This small molecule binds to this protein.
Small molecule (SMILES): CC(=O)N[C@@H]1[C@@H](O)[C@H](O)[C@@H](CO)O[C@H]1O

Sequence of chain 1.B:
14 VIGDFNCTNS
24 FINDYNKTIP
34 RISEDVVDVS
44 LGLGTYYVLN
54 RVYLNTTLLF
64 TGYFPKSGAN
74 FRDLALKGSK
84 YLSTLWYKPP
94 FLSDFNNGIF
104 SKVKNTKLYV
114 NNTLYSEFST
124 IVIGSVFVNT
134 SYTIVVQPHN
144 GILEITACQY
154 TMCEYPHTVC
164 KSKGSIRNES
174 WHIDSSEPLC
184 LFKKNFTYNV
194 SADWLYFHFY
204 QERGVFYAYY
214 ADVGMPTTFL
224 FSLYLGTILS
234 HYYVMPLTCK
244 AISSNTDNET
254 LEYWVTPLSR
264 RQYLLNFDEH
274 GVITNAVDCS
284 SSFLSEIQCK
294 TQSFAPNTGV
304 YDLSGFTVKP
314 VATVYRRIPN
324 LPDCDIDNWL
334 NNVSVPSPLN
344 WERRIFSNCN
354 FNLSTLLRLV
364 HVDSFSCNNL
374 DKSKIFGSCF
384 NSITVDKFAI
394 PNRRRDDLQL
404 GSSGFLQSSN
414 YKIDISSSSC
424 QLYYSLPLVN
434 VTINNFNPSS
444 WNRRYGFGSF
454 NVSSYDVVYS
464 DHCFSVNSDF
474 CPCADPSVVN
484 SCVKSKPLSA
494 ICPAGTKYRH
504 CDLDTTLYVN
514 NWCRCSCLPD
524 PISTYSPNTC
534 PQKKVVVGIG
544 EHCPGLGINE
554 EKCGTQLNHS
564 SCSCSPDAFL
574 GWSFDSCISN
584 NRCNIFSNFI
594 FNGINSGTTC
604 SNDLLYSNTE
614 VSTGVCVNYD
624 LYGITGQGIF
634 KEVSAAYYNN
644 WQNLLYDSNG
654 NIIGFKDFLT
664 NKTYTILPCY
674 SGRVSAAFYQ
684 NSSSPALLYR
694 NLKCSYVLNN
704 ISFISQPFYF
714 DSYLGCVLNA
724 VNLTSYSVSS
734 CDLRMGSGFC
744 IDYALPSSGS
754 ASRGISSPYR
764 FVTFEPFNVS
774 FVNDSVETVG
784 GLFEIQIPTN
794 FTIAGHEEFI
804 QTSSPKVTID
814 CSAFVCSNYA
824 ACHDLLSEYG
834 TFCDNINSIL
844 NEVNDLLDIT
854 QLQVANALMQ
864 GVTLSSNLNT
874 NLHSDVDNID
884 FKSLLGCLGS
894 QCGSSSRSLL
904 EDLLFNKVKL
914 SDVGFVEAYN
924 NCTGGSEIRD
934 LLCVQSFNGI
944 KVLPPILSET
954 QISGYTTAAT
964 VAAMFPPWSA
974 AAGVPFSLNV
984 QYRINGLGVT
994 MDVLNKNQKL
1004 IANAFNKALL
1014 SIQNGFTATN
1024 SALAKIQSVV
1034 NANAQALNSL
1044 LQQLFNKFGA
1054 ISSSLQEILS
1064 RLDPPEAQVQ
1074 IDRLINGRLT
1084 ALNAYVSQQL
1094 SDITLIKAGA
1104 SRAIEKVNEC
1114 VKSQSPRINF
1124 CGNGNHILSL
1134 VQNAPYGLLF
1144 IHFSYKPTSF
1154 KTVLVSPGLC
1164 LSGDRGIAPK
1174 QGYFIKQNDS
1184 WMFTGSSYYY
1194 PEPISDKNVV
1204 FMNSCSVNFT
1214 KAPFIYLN

Binding-site contacts:
Ligand atom C7 contacts residue ASN776 of chain 1.B at 3.2 Å.
Ligand atom C4 contacts residue ASN776 of chain 1.B at 4.3 Å.
Ligand atom O7 contacts residue ASN776 of chain 1.B at 3.3 Å (h-bond).
Ligand atom C8 contacts residue ASN776 of chain 1.B at 4.3 Å.
Ligand atom C1 contacts residue ASN776 of chain 1.B at 1.4 Å.
Ligand atom C5 contacts residue ASN776 of chain 1.B at 3.8 Å.
Ligand atom N2 contacts residue ASN776 of chain 1.B at 2.8 Å (h-bond).
Ligand atom C2 contacts residue ASN776 of chain 1.B at 2.4 Å.
Ligand atom C3 contacts residue ASN776 of chain 1.B at 3.8 Å.
Ligand atom O5 contacts residue ASN776 of chain 1.B at 2.5 Å (h-bond).